The protein below binds the small molecule below.
Small molecule (SMILES): Nc1ncnc2c1ncn2[C@H]1C[C@H](O)[C@@H](COP(=O)(O)O)O1

Binding-site contacts:
Ligand atom OP1 contacts residue TYR271 of chain 32.A at 3.1 Å (h-bond).
Ligand atom O5' contacts residue ASN491 of chain 32.A at 3.5 Å (h-bond).
Ligand atom OP1 contacts residue PHE272 of chain 32.A at 3.3 Å.
Ligand atom P contacts residue ASN491 of chain 32.A at 3.0 Å.
Ligand atom OP2 contacts residue ASN491 of chain 32.A at 1.7 Å (h-bond).
Ligand atom P contacts residue PHE272 of chain 32.A at 4.3 Å.
Ligand atom OP2 contacts residue ASP273 of chain 32.A at 2.4 Å.
Ligand atom OP1 contacts residue ASN491 of chain 32.A at 3.6 Å.
Ligand atom O5' contacts residue ASP273 of chain 32.A at 4.1 Å.
Ligand atom P contacts residue TYR271 of chain 32.A at 4.5 Å.
Ligand atom C5' contacts residue ASN491 of chain 32.A at 4.0 Å.
Ligand atom C5' contacts residue ASP273 of chain 32.A at 3.8 Å.
Ligand atom OP1 contacts residue ASP273 of chain 32.A at 3.3 Å.
Ligand atom P contacts residue ASP273 of chain 32.A at 2.8 Å.

Sequence of chain 32.A:
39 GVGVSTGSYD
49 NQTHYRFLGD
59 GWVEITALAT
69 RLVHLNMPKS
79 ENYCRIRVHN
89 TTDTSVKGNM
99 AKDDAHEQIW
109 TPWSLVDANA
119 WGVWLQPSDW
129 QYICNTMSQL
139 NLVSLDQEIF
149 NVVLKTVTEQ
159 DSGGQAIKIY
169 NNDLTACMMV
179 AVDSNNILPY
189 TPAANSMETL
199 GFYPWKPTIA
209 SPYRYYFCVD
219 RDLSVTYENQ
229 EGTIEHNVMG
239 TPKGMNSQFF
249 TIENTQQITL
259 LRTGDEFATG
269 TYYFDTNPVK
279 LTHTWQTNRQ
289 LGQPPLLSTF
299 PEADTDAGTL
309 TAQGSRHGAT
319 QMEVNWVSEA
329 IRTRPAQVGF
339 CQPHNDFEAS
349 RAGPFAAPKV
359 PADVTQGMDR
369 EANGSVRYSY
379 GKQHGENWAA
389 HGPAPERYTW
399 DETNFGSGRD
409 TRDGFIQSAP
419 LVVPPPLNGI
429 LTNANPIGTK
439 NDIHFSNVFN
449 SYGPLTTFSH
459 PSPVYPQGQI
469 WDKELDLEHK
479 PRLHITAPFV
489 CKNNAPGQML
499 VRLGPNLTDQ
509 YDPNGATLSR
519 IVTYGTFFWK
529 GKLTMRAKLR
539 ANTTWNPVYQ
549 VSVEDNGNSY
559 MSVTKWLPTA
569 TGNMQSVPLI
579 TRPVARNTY